Sequence of chain 1.C:
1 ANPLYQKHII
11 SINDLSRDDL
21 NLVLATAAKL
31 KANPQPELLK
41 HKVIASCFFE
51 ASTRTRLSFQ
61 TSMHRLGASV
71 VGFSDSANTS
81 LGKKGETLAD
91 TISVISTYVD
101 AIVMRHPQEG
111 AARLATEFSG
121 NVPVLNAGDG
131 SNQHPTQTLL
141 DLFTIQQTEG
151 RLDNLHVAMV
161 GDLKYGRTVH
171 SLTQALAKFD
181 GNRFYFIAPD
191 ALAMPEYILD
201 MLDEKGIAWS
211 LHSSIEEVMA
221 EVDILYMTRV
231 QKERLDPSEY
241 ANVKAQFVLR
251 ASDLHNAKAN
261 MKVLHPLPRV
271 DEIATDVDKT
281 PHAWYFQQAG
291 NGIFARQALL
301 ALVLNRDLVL

Sequence of chain 3.C:
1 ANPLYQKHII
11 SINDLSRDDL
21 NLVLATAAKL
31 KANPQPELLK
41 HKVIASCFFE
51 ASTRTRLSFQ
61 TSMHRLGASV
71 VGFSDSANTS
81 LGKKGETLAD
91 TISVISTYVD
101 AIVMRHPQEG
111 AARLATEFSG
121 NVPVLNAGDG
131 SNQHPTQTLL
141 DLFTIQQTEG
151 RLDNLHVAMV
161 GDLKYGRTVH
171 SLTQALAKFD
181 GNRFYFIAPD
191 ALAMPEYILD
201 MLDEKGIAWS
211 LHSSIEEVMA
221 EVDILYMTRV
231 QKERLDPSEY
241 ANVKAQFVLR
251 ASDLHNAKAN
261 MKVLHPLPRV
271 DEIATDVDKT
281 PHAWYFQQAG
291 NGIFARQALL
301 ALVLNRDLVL

Binding-site contacts:
Ligand atom C4 contacts residue PCT1 of chain 1.J at 4.1 Å.
Ligand atom O5 contacts residue PRO268 of chain 1.C at 3.4 Å.
Ligand atom O3 contacts residue LYS84 of chain 3.C at 4.4 Å.
Ligand atom C2 contacts residue THR168 of chain 1.C at 4.5 Å.
Ligand atom O4 contacts residue GLN231 of chain 1.C at 3.1 Å (h-bond).
Ligand atom C4 contacts residue ARG167 of chain 1.C at 3.4 Å.
Ligand atom O5 contacts residue LEU267 of chain 1.C at 4.2 Å.
Ligand atom O3 contacts residue ARG105 of chain 1.C at 3.8 Å.
Ligand atom C3 contacts residue ARG167 of chain 1.C at 3.7 Å.
Ligand atom O4 contacts residue LEU267 of chain 1.C at 4.1 Å.
Ligand atom C1 contacts residue PRO268 of chain 1.C at 3.7 Å (hydrophobic).
Ligand atom C3 contacts residue THR168 of chain 1.C at 4.4 Å.
Ligand atom C2 contacts residue PRO268 of chain 1.C at 4.2 Å (hydrophobic).
Ligand atom O4 contacts residue PRO268 of chain 1.C at 4.2 Å.
Ligand atom O4 contacts residue ARG229 of chain 1.C at 3.1 Å (salt-bridge).
Ligand atom O5 contacts residue LYS84 of chain 3.C at 3.5 Å.
Ligand atom C1 contacts residue ARG229 of chain 1.C at 3.5 Å.
Ligand atom O5 contacts residue GLN231 of chain 1.C at 3.8 Å.
Ligand atom C1 contacts residue LEU267 of chain 1.C at 3.8 Å (hydrophobic).
Ligand atom C2 contacts residue PRO266 of chain 1.C at 4.3 Å (hydrophobic).
Ligand atom O3 contacts residue PCT1 of chain 1.J at 3.1 Å (h-bond).
Ligand atom O5 contacts residue ARG229 of chain 1.C at 2.8 Å (salt-bridge).
Ligand atom C4 contacts residue THR168 of chain 1.C at 3.6 Å.
Ligand atom C3 contacts residue PCT1 of chain 1.J at 3.5 Å.
Ligand atom C1 contacts residue GLN231 of chain 1.C at 3.8 Å.
Ligand atom O3 contacts residue ARG167 of chain 1.C at 3.2 Å (salt-bridge).
Ligand atom C3 contacts residue HIS134 of chain 1.C at 4.3 Å.
Ligand atom C2 contacts residue LEU267 of chain 1.C at 3.4 Å (hydrophobic).
Ligand atom C4 contacts residue HIS134 of chain 1.C at 3.7 Å.
Ligand atom C2 contacts residue PCT1 of chain 1.J at 3.6 Å.

A protein and the small-molecule ligand that binds it are described below.
Small molecule (SMILES): CC(=O)CC(=O)O